The protein below binds the small molecule below.
Small molecule (SMILES): O=C(O)[C@@H]1C[C@H]2C[C@@H](CN3CC(F)(F)C[C@H]3C(=O)O)CC[C@H]2CN1

Sequence of chain 1.D:
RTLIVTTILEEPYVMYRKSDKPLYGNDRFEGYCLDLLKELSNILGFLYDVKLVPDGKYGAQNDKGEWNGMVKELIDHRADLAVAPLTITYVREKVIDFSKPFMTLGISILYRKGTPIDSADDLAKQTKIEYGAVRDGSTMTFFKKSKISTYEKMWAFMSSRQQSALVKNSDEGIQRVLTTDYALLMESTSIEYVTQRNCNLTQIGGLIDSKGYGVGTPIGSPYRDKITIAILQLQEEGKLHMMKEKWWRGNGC

Binding-site contacts:
Ligand atom F1 contacts residue SER173 of chain 1.D at 3.6 Å.
Ligand atom C9 contacts residue TYR61 of chain 1.D at 3.9 Å (hydrophobic).
Ligand atom C3 contacts residue TYR216 of chain 1.D at 3.3 Å (hydrophobic).
Ligand atom C3 contacts residue GLU190 of chain 1.D at 3.5 Å.
Ligand atom C4 contacts residue PRO88 of chain 1.D at 3.4 Å (hydrophobic).
Ligand atom C8 contacts residue TYR216 of chain 1.D at 3.8 Å (hydrophobic).
Ligand atom C3 contacts residue PRO88 of chain 1.D at 3.0 Å (hydrophobic).
Ligand atom C8 contacts residue SER193 of chain 1.D at 3.9 Å.
Ligand atom C4 contacts residue TYR61 of chain 1.D at 3.5 Å (hydrophobic).
Ligand atom O2 contacts residue LEU89 of chain 1.D at 3.7 Å.
Ligand atom C10 contacts residue ARG95 of chain 1.D at 3.5 Å.
Ligand atom C14 contacts residue VAL137 of chain 1.D at 3.7 Å (hydrophobic).
Ligand atom C11 contacts residue SER193 of chain 1.D at 3.7 Å.
Ligand atom O3 contacts residue THR142 of chain 1.D at 2.6 Å (h-bond).
Ligand atom O4 contacts residue GLY140 of chain 1.D at 3.8 Å.
Ligand atom O1 contacts residue TYR61 of chain 1.D at 3.9 Å.
Ligand atom O2 contacts residue THR90 of chain 1.D at 2.8 Å (h-bond).
Ligand atom O4 contacts residue THR142 of chain 1.D at 2.9 Å (h-bond).
Ligand atom C5 contacts residue TYR61 of chain 1.D at 3.6 Å (hydrophobic).
Ligand atom O3 contacts residue MET189 of chain 1.D at 3.5 Å.
Ligand atom O2 contacts residue ARG95 of chain 1.D at 2.8 Å (salt-bridge).
Ligand atom N1 contacts residue THR90 of chain 1.D at 2.8 Å (h-bond).
Ligand atom O2 contacts residue TYR61 of chain 1.D at 3.7 Å.
Ligand atom F2 contacts residue MET189 of chain 1.D at 3.4 Å.
Ligand atom C10 contacts residue THR90 of chain 1.D at 3.5 Å.
Ligand atom F1 contacts residue VAL137 of chain 1.D at 3.9 Å.
Ligand atom O1 contacts residue ARG95 of chain 1.D at 3.0 Å (salt-bridge).
Ligand atom O2 contacts residue PRO88 of chain 1.D at 3.7 Å.
Ligand atom C13 contacts residue SER141 of chain 1.D at 3.5 Å.
Ligand atom C6 contacts residue SER141 of chain 1.D at 3.5 Å.
Ligand atom C3 contacts residue THR90 of chain 1.D at 3.7 Å.
Ligand atom C1 contacts residue THR90 of chain 1.D at 3.4 Å.
Ligand atom C2 contacts residue TYR61 of chain 1.D at 3.5 Å (hydrophobic).
Ligand atom N1 contacts residue PRO88 of chain 1.D at 2.7 Å (h-bond).
Ligand atom O4 contacts residue SER141 of chain 1.D at 3.0 Å (h-bond).
Ligand atom C13 contacts residue THR142 of chain 1.D at 3.4 Å.
Ligand atom C8 contacts residue GLU190 of chain 1.D at 3.8 Å.
Ligand atom O3 contacts residue SER141 of chain 1.D at 3.9 Å.
Ligand atom F2 contacts residue SER173 of chain 1.D at 3.3 Å.
Ligand atom O3 contacts residue GLU190 of chain 1.D at 2.8 Å (salt-bridge).